This small molecule binds to this protein.
Small molecule (SMILES): CCC[C@@H](C)C1(CC)C(=O)NC(=S)NC1=O

Sequence of chain 11.A:
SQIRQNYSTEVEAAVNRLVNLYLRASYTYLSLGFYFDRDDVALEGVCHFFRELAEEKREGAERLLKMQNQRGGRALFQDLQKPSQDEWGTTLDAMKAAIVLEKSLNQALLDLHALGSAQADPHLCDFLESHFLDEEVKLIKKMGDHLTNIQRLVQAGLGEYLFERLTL

Binding-site contacts:
Ligand atom C18 contacts residue EDP1 of chain 14.B at 1.7 Å.
Ligand atom C1 contacts residue EDP1 of chain 14.B at 0.8 Å.
Ligand atom C16 contacts residue SER27 of chain 11.A at 2.8 Å.
Ligand atom C15 contacts residue ARG59 of chain 14.A at 2.8 Å.
Ligand atom C15 contacts residue LEU24 of chain 14.A at 4.1 Å (hydrophobic).
Ligand atom S9 contacts residue LEU31 of chain 14.A at 4.1 Å.
Ligand atom N3 contacts residue LEU24 of chain 11.A at 4.0 Å.
Ligand atom N3 contacts residue ARG59 of chain 11.A at 3.5 Å.
Ligand atom O8 contacts residue LEU24 of chain 11.A at 3.6 Å.
Ligand atom C14 contacts residue EDP1 of chain 14.B at 0.8 Å.
Ligand atom N5 contacts residue SER27 of chain 14.A at 2.8 Å (h-bond).
Ligand atom C2 contacts residue EDP1 of chain 14.B at 0.9 Å.
Ligand atom C13 contacts residue TYR28 of chain 11.A at 3.7 Å (hydrophobic).
Ligand atom C13 contacts residue LEU81 of chain 14.A at 3.9 Å (hydrophobic).
Ligand atom N3 contacts residue EDP1 of chain 14.B at 0.8 Å.
Ligand atom O7 contacts residue SER27 of chain 14.A at 3.6 Å (h-bond).
Ligand atom O8 contacts residue EDP1 of chain 14.B at 0.7 Å (h-bond).
Ligand atom S9 contacts residue SER27 of chain 14.A at 3.6 Å.
Ligand atom C15 contacts residue EDP1 of chain 14.B at 0.8 Å.
Ligand atom O8 contacts residue ARG59 of chain 11.A at 3.9 Å.
Ligand atom S9 contacts residue EDP1 of chain 14.B at 0.5 Å.
Ligand atom O8 contacts residue SER27 of chain 11.A at 3.2 Å (h-bond).
Ligand atom C18 contacts residue ARG59 of chain 14.A at 3.9 Å.
Ligand atom C17 contacts residue EDP1 of chain 14.B at 0.5 Å.
Ligand atom C12 contacts residue EDP1 of chain 14.B at 1.2 Å.
Ligand atom C13 contacts residue EDP1 of chain 14.B at 2.7 Å.
Ligand atom O7 contacts residue EDP1 of chain 14.B at 0.7 Å (h-bond).
Ligand atom C4 contacts residue EDP1 of chain 14.B at 0.8 Å.
Ligand atom O7 contacts residue LEU24 of chain 14.A at 3.2 Å.
Ligand atom C6 contacts residue EDP1 of chain 14.B at 0.9 Å.
Ligand atom C12 contacts residue LEU81 of chain 11.A at 4.0 Å (hydrophobic).
Ligand atom C18 contacts residue SER27 of chain 11.A at 3.3 Å.
Ligand atom C12 contacts residue LEU81 of chain 14.A at 3.9 Å (hydrophobic).
Ligand atom C18 contacts residue ALA55 of chain 11.A at 3.7 Å (hydrophobic).
Ligand atom N5 contacts residue EDP1 of chain 14.B at 0.9 Å.
Ligand atom C6 contacts residue SER27 of chain 14.A at 3.6 Å.
Ligand atom C4 contacts residue ARG59 of chain 11.A at 4.0 Å.
Ligand atom C17 contacts residue SER27 of chain 11.A at 3.1 Å.
Ligand atom C4 contacts residue SER27 of chain 14.A at 3.6 Å.
Ligand atom C16 contacts residue EDP1 of chain 14.B at 0.8 Å.

Sequence of chain 14.A:
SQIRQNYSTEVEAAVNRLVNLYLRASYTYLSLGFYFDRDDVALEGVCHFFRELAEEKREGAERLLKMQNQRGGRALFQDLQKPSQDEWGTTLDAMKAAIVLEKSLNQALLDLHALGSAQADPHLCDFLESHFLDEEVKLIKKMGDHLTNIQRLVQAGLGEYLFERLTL